Sequence of chain 34.T:
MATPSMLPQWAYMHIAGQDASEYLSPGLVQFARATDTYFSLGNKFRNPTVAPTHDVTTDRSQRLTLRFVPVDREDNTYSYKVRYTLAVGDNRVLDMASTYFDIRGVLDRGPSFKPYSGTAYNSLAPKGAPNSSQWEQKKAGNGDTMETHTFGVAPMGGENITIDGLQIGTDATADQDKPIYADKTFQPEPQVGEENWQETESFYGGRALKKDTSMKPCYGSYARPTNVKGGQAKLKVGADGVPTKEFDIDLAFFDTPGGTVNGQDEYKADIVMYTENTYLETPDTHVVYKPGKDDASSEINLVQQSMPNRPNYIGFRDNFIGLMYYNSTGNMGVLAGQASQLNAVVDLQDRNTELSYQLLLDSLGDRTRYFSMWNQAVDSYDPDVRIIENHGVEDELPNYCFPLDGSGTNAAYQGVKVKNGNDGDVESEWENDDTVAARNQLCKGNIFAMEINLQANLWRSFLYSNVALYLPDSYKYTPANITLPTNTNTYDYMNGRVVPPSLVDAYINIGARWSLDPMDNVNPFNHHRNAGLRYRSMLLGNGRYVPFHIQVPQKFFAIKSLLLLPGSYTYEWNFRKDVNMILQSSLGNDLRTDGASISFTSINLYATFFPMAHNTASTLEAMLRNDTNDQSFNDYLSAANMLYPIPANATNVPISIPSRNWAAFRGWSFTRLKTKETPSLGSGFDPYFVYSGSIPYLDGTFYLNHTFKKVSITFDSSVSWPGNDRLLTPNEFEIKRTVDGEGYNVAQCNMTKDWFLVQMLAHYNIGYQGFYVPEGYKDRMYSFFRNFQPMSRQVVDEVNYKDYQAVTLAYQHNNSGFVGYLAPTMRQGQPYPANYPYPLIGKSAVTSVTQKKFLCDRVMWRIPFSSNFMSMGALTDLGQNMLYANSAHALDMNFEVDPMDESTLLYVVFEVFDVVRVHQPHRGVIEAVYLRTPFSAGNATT

Sequence of chain 34.U:
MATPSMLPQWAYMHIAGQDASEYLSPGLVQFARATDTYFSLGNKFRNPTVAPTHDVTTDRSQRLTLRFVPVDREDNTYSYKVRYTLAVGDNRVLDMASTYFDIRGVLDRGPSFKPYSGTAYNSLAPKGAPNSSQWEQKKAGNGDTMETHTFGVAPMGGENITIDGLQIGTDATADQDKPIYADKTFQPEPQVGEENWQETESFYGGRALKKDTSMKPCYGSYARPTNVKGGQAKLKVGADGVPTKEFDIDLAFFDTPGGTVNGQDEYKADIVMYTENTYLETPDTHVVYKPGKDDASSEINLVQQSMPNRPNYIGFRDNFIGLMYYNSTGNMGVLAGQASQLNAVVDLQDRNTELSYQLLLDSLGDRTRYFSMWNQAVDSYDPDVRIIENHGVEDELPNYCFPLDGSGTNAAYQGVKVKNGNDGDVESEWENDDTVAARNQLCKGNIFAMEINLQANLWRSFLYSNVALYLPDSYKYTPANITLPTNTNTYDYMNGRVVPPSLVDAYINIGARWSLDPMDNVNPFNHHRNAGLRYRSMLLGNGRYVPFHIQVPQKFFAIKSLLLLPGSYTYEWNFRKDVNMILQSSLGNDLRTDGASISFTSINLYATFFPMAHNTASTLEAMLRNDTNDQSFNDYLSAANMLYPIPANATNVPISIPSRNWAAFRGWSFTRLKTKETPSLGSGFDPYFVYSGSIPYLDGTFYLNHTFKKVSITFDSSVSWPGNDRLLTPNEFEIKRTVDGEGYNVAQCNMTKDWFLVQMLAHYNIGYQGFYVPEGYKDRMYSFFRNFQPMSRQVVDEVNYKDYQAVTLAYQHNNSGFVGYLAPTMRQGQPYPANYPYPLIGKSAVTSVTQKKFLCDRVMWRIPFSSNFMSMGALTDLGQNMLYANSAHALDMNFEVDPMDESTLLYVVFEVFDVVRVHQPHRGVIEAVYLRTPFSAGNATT

Binding-site contacts:
Ligand atom CD1 contacts residue LEU637 of chain 34.T at 3.7 Å (hydrophobic).
Ligand atom CB contacts residue GLY42 of chain 34.U at 3.7 Å.
Ligand atom CD1 contacts residue SER21 of chain 34.U at 3.6 Å.
Ligand atom CG2 contacts residue TYR636 of chain 34.T at 3.4 Å (hydrophobic).
Ligand atom OD2 contacts residue PRO864 of chain 34.T at 3.7 Å.
Ligand atom O contacts residue TYR636 of chain 34.T at 3.1 Å (h-bond).
Ligand atom CG1 contacts residue GLU911 of chain 34.T at 3.7 Å.
Ligand atom O contacts residue TYR636 of chain 34.T at 3.5 Å (h-bond).
Ligand atom O contacts residue ARG46 of chain 34.U at 3.5 Å (salt-bridge).
Ligand atom O contacts residue ASN47 of chain 34.U at 3.3 Å (h-bond).
Ligand atom OD1 contacts residue ALA874 of chain 34.T at 3.7 Å.
Ligand atom N contacts residue TYR636 of chain 34.T at 3.8 Å.
Ligand atom CG2 contacts residue LEU637 of chain 34.T at 3.8 Å (hydrophobic).
Ligand atom CD1 contacts residue ASN634 of chain 34.T at 3.6 Å.
Ligand atom OD1 contacts residue ALA762 of chain 34.T at 3.5 Å.
Ligand atom O contacts residue ARG666 of chain 34.T at 3.1 Å (salt-bridge).
Ligand atom OD2 contacts residue SER871 of chain 34.T at 3.2 Å (h-bond).
Ligand atom OD1 contacts residue ARG862 of chain 34.T at 3.1 Å.
Ligand atom CZ contacts residue ASN634 of chain 34.T at 3.8 Å.
Ligand atom O contacts residue GLU911 of chain 34.T at 3.1 Å (salt-bridge).
Ligand atom CZ contacts residue PHE633 of chain 34.T at 3.7 Å (hydrophobic).
Ligand atom CD1 contacts residue ALA20 of chain 34.U at 3.7 Å (hydrophobic).
Ligand atom CA contacts residue ASN47 of chain 34.U at 3.8 Å.
Ligand atom CA contacts residue PHE45 of chain 34.U at 3.6 Å (hydrophobic).
Ligand atom CA contacts residue GLU911 of chain 34.T at 3.8 Å.
Ligand atom N contacts residue PHE45 of chain 34.U at 3.4 Å (h-bond).
Ligand atom CA contacts residue TYR636 of chain 34.T at 3.7 Å (hydrophobic).
Ligand atom ND2 contacts residue ARG666 of chain 34.T at 3.4 Å (salt-bridge).
Ligand atom N contacts residue SER871 of chain 34.T at 3.5 Å (h-bond).
Ligand atom CA contacts residue GLY42 of chain 34.U at 3.6 Å.
Ligand atom C contacts residue GLY42 of chain 34.U at 3.5 Å.
Ligand atom N contacts residue ASN47 of chain 34.U at 3.8 Å.
Ligand atom O contacts residue GLY42 of chain 34.U at 2.9 Å (h-bond).
Ligand atom CE1 contacts residue ASN634 of chain 34.T at 3.4 Å.
Ligand atom CB contacts residue GLY42 of chain 34.U at 3.5 Å.
Ligand atom CD1 contacts residue ARG33 of chain 34.U at 3.8 Å.
Ligand atom CB contacts residue PHE45 of chain 34.U at 3.3 Å (hydrophobic).
Ligand atom C contacts residue GLU911 of chain 34.T at 3.3 Å.
Ligand atom N contacts residue ARG46 of chain 34.U at 3.5 Å (salt-bridge).
Ligand atom N contacts residue GLY42 of chain 34.U at 3.2 Å (h-bond).

The small molecule below binds the protein below.
Small molecule (SMILES): CC[C@H](C)[C@H](NC(=O)[C@@H](N)CC(=O)O)C(=O)N[C@@H](CC(N)=O)C(=O)N[C@@H](Cc1ccccc1)C(=O)N[C@@H](CO)C(=O)N[C@@H](CO)C(=O)N[C@H](C=O)CC(C)C